The small molecule below binds the protein below.
Small molecule (SMILES): CC(=O)N[C@@H]1[C@@H](O)[C@H](O)[C@@H](CO)O[C@H]1O

Binding-site contacts:
Ligand atom C2 contacts residue ASN91 of chain 1.H at 2.5 Å.
Ligand atom O7 contacts residue ASN91 of chain 1.H at 3.5 Å (h-bond).
Ligand atom C1 contacts residue ASN91 of chain 1.H at 1.4 Å.
Ligand atom C4 contacts residue ASN91 of chain 1.H at 4.3 Å.
Ligand atom C8 contacts residue GLY90 of chain 1.H at 4.0 Å.
Ligand atom N2 contacts residue ASN91 of chain 1.H at 2.8 Å (h-bond).
Ligand atom C7 contacts residue GLY90 of chain 1.H at 4.2 Å.
Ligand atom O7 contacts residue GLY90 of chain 1.H at 4.1 Å.
Ligand atom C8 contacts residue ASN91 of chain 1.H at 4.4 Å.
Ligand atom C7 contacts residue ASN91 of chain 1.H at 3.3 Å.
Ligand atom C3 contacts residue ASN91 of chain 1.H at 3.7 Å.
Ligand atom O5 contacts residue ASN91 of chain 1.H at 2.4 Å (h-bond).
Ligand atom C5 contacts residue ASN91 of chain 1.H at 3.7 Å.

Sequence of chain 1.H:
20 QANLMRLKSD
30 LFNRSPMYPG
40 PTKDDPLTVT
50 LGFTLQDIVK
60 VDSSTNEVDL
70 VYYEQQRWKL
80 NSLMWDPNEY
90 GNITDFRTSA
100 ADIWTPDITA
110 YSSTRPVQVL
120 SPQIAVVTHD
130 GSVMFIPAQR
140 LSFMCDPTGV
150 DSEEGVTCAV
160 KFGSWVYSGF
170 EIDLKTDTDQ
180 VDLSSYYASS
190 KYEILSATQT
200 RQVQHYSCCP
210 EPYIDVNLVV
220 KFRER